Binding-site contacts:
Ligand atom C1 contacts residue ASN315 of chain 22.E at 1.4 Å.
Ligand atom C8 contacts residue ILE281 of chain 22.E at 4.5 Å (hydrophobic).
Ligand atom C3 contacts residue ASN315 of chain 22.E at 3.8 Å.
Ligand atom C5 contacts residue ASN315 of chain 22.E at 3.7 Å.
Ligand atom C1 contacts residue VAL314 of chain 22.E at 4.4 Å (hydrophobic).
Ligand atom O7 contacts residue ASN315 of chain 22.E at 4.2 Å.
Ligand atom C7 contacts residue ASN315 of chain 22.E at 3.3 Å.
Ligand atom O5 contacts residue ASN315 of chain 22.E at 2.4 Å (h-bond).
Ligand atom O5 contacts residue THR313 of chain 22.E at 4.3 Å.
Ligand atom C4 contacts residue ASN315 of chain 22.E at 4.3 Å.
Ligand atom C8 contacts residue ASN315 of chain 22.E at 3.5 Å.
Ligand atom N2 contacts residue ASN315 of chain 22.E at 2.8 Å (h-bond).
Ligand atom C2 contacts residue ASN315 of chain 22.E at 2.5 Å.
Ligand atom C6 contacts residue THR313 of chain 22.E at 4.5 Å.
Ligand atom O5 contacts residue VAL314 of chain 22.E at 3.8 Å.
Ligand atom C6 contacts residue ASN315 of chain 22.E at 4.5 Å.

The small molecule below binds the protein below.
Small molecule (SMILES): CC(=O)N[C@@H]1[C@@H](O)[C@H](O)[C@@H](CO)O[C@H]1O

Sequence of chain 22.E:
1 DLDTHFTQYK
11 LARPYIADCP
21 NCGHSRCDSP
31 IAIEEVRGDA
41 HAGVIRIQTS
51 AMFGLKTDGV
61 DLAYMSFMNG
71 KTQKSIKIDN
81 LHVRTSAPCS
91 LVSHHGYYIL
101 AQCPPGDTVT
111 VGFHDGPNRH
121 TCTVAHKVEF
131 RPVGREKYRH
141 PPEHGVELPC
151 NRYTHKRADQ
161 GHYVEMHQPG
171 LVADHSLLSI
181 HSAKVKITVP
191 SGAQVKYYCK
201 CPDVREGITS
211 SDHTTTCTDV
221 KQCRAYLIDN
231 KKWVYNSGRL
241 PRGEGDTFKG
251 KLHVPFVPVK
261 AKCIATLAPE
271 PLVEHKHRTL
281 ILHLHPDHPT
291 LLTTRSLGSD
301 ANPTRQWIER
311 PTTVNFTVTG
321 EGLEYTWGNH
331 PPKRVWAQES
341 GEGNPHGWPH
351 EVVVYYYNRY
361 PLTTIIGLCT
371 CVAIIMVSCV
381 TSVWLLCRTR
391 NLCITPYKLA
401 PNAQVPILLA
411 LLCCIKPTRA